Binding-site contacts:
Ligand atom C3 contacts residue VAL269 of chain 1.A at 4.2 Å (hydrophobic).
Ligand atom C2 contacts residue PRO210 of chain 1.A at 3.5 Å (hydrophobic).
Ligand atom N1 contacts residue ILE214 of chain 1.A at 4.2 Å.
Ligand atom C7 contacts residue DMS1 of chain 1.F at 4.0 Å.
Ligand atom C10 contacts residue PHE191 of chain 1.A at 3.9 Å (hydrophobic).
Ligand atom C1 contacts residue PHE191 of chain 1.A at 4.1 Å (hydrophobic).
Ligand atom C contacts residue GLN266 of chain 1.A at 3.7 Å.
Ligand atom C5 contacts residue VAL269 of chain 1.A at 3.5 Å (hydrophobic).
Ligand atom C7 contacts residue ILE214 of chain 1.A at 3.6 Å (hydrophobic).
Ligand atom C1 contacts residue PHE243 of chain 1.A at 4.1 Å (hydrophobic).
Ligand atom C9 contacts residue PHE242 of chain 1.A at 3.9 Å (hydrophobic).
Ligand atom C8 contacts residue ILE214 of chain 1.A at 3.9 Å (hydrophobic).
Ligand atom C8 contacts residue DMS1 of chain 1.F at 3.7 Å.
Ligand atom C1 contacts residue LEU192 of chain 1.A at 3.5 Å (hydrophobic).
Ligand atom C8 contacts residue PHE242 of chain 1.A at 4.1 Å (hydrophobic).
Ligand atom C contacts residue VAL269 of chain 1.A at 3.8 Å (hydrophobic).
Ligand atom C2 contacts residue PHE243 of chain 1.A at 3.9 Å (hydrophobic).
Ligand atom C10 contacts residue PHE242 of chain 1.A at 3.6 Å (hydrophobic).
Ligand atom N1 contacts residue PRO210 of chain 1.A at 3.8 Å.
Ligand atom C contacts residue PHE191 of chain 1.A at 3.8 Å (hydrophobic).
Ligand atom C5 contacts residue GLN266 of chain 1.A at 4.0 Å.
Ligand atom C6 contacts residue ILE214 of chain 1.A at 3.7 Å (hydrophobic).
Ligand atom C5 contacts residue PHE191 of chain 1.A at 3.5 Å (hydrophobic).
Ligand atom C8 contacts residue TYR52 of chain 1.A at 3.5 Å (hydrophobic).
Ligand atom C9 contacts residue DMS1 of chain 1.F at 3.6 Å.
Ligand atom N1 contacts residue TYR52 of chain 1.A at 3.9 Å.
Ligand atom C4 contacts residue PHE191 of chain 1.A at 4.0 Å (hydrophobic).
Ligand atom N2 contacts residue ILE214 of chain 1.A at 4.1 Å.
Ligand atom C6 contacts residue TYR52 of chain 1.A at 3.9 Å (hydrophobic).
Ligand atom C3 contacts residue PRO210 of chain 1.A at 3.9 Å (hydrophobic).
Ligand atom C7 contacts residue TYR52 of chain 1.A at 3.0 Å (hydrophobic).
Ligand atom N2 contacts residue DMS1 of chain 1.F at 4.1 Å.
Ligand atom N contacts residue VAL269 of chain 1.A at 3.8 Å.
Ligand atom C1 contacts residue VAL269 of chain 1.A at 3.9 Å (hydrophobic).
Ligand atom N contacts residue TRP51 of chain 1.A at 3.7 Å.
Ligand atom N contacts residue DMS1 of chain 1.F at 3.3 Å.
Ligand atom C contacts residue LEU192 of chain 1.A at 3.8 Å (hydrophobic).
Ligand atom C4 contacts residue VAL269 of chain 1.A at 3.6 Å (hydrophobic).
Ligand atom C10 contacts residue DMS1 of chain 1.F at 3.9 Å.
Ligand atom N2 contacts residue PHE191 of chain 1.A at 3.9 Å.

This small molecule binds to this protein.
Small molecule (SMILES): Nc1ccccc1Nc1ccccn1

Sequence of chain 1.A:
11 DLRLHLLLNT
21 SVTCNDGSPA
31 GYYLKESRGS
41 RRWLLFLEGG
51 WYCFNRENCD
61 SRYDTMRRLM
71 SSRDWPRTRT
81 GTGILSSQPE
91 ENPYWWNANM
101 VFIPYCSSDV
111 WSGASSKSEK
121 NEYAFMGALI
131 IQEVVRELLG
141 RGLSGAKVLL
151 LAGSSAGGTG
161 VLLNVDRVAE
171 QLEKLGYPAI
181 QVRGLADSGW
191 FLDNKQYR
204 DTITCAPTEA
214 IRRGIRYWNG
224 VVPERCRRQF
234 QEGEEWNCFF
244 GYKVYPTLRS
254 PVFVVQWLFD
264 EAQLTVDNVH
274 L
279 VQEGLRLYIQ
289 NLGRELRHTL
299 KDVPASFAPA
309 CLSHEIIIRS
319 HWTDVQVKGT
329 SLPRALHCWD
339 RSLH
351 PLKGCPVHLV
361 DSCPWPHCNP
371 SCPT